This small molecule binds to this protein.
Small molecule (SMILES): CC(=O)N[C@H]1[C@@H](O[P](=O)(O)O[P](=O)(O)OC[C@H]2O[C@@H](n3ccc(=O)[nH]c3=O)[C@H](O)[C@@H]2O)O[C@H](CO)[C@@H](O)[C@@H]1O

Binding-site contacts:
Ligand atom C4B contacts residue ARG231 of chain 2.A at 3.7 Å.
Ligand atom C2 contacts residue ALA216 of chain 2.A at 3.6 Å (hydrophobic).
Ligand atom O4B contacts residue VAL269 of chain 2.A at 3.5 Å.
Ligand atom O4 contacts residue ALA216 of chain 2.A at 3.6 Å (h-bond).
Ligand atom O4B contacts residue LEU200 of chain 2.A at 3.6 Å.
Ligand atom O2B contacts residue ARG231 of chain 2.A at 2.7 Å (salt-bridge).
Ligand atom C1B contacts residue VAL269 of chain 2.A at 3.8 Å (hydrophobic).
Ligand atom C5B contacts residue TYR233 of chain 2.A at 3.3 Å (hydrophobic).
Ligand atom O2 contacts residue ALA216 of chain 2.A at 3.5 Å (h-bond).
Ligand atom C4 contacts residue ALA216 of chain 2.A at 3.7 Å (hydrophobic).
Ligand atom O2 contacts residue PHE218 of chain 2.A at 2.9 Å (h-bond).
Ligand atom O1A contacts residue ARG292 of chain 2.A at 2.6 Å (salt-bridge).
Ligand atom C5B contacts residue ARG231 of chain 2.A at 3.8 Å.
Ligand atom O7' contacts residue VAL86 of chain 2.A at 3.4 Å.
Ligand atom O1B contacts residue ASN179 of chain 2.A at 3.1 Å (h-bond).
Ligand atom C8' contacts residue ASN199 of chain 2.A at 3.7 Å.
Ligand atom O2A contacts residue LEU200 of chain 2.A at 3.2 Å (h-bond).
Ligand atom C2B contacts residue ARG292 of chain 2.A at 3.7 Å.
Ligand atom C8' contacts residue ASN198 of chain 2.A at 3.5 Å.
Ligand atom C4B contacts residue TYR233 of chain 2.A at 3.6 Å (hydrophobic).
Ligand atom O3' contacts residue VAL86 of chain 2.A at 3.7 Å.
Ligand atom O1B contacts residue ARG231 of chain 2.A at 3.8 Å.
Ligand atom N3 contacts residue ALA216 of chain 2.A at 2.8 Å (h-bond).
Ligand atom O6' contacts residue PHE178 of chain 2.A at 3.8 Å.
Ligand atom O3B contacts residue GLY229 of chain 2.A at 3.6 Å.
Ligand atom C6' contacts residue THR126 of chain 2.A at 3.6 Å.
Ligand atom O3A contacts residue ASN179 of chain 2.A at 3.4 Å (h-bond).
Ligand atom C4 contacts residue PHE218 of chain 2.A at 3.5 Å (hydrophobic).
Ligand atom O4 contacts residue LEU215 of chain 2.A at 3.7 Å.
Ligand atom O2 contacts residue ILE217 of chain 2.A at 3.4 Å.
Ligand atom O2' contacts residue ASP295 of chain 2.A at 2.8 Å (salt-bridge).
Ligand atom C6 contacts residue LEU200 of chain 2.A at 3.8 Å (hydrophobic).
Ligand atom C2 contacts residue PHE218 of chain 2.A at 3.5 Å (hydrophobic).
Ligand atom N1 contacts residue PHE218 of chain 2.A at 3.8 Å.
Ligand atom PA contacts residue ARG292 of chain 2.A at 3.8 Å.
Ligand atom O2A contacts residue ASN199 of chain 2.A at 3.7 Å.
Ligand atom O2B contacts residue ARG292 of chain 2.A at 3.8 Å.
Ligand atom N3 contacts residue PHE218 of chain 2.A at 3.5 Å.
Ligand atom C5 contacts residue PHE218 of chain 2.A at 3.8 Å (hydrophobic).
Ligand atom O4 contacts residue PHE218 of chain 2.A at 3.7 Å.

Sequence of chain 2.A:
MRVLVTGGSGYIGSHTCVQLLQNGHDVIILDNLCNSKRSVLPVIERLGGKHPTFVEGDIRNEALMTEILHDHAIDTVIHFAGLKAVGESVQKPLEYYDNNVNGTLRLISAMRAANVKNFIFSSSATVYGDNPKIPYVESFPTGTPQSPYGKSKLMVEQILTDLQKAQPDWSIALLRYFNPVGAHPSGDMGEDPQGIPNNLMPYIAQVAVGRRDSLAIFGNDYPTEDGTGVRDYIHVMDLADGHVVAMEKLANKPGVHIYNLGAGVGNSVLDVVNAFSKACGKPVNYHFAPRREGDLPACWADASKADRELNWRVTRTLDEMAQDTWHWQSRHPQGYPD